Sequence of chain 1.I:
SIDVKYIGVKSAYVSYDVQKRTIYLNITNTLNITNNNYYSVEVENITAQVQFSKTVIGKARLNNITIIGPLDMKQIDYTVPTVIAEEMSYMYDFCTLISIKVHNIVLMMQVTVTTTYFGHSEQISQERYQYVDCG

Sequence of chain 1.A:
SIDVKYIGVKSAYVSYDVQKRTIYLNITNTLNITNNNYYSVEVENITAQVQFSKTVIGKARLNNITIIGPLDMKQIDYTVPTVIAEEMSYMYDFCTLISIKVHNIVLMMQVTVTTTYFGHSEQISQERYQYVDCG

Binding-site contacts:
Ligand atom C6 contacts residue NAG1 of chain 1.TA at 4.5 Å.
Ligand atom C1 contacts residue ASN145 of chain 1.A at 3.8 Å.
Ligand atom C5 contacts residue NAG1 of chain 1.N at 4.5 Å.
Ligand atom O7 contacts residue ASN145 of chain 1.E at 3.2 Å (h-bond).
Ligand atom O5 contacts residue NAG1 of chain 1.TA at 4.4 Å.
Ligand atom C4 contacts residue ASN145 of chain 1.E at 4.3 Å.
Ligand atom O7 contacts residue NAG1 of chain 1.TA at 3.3 Å.
Ligand atom O3 contacts residue NAG1 of chain 1.TA at 4.3 Å.
Ligand atom N2 contacts residue NAG1 of chain 1.N at 3.8 Å.
Ligand atom C4 contacts residue NAG1 of chain 1.TA at 4.5 Å.
Ligand atom C5 contacts residue ASN145 of chain 1.E at 3.7 Å.
Ligand atom C3 contacts residue NAG1 of chain 1.N at 4.4 Å.
Ligand atom C7 contacts residue NAG1 of chain 1.N at 3.9 Å.
Ligand atom C2 contacts residue ASN145 of chain 1.E at 2.5 Å.
Ligand atom C7 contacts residue ASN145 of chain 1.E at 3.4 Å.
Ligand atom C6 contacts residue LEU144 of chain 1.E at 4.3 Å (hydrophobic).
Ligand atom C8 contacts residue ASN145 of chain 1.E at 4.5 Å.
Ligand atom C8 contacts residue NAG1 of chain 1.N at 3.3 Å.
Ligand atom C1 contacts residue NAG1 of chain 1.N at 4.4 Å.
Ligand atom O5 contacts residue LEU144 of chain 1.E at 4.2 Å.
Ligand atom C7 contacts residue NAG1 of chain 1.TA at 4.2 Å.
Ligand atom N2 contacts residue ASN145 of chain 1.E at 2.9 Å (h-bond).
Ligand atom O5 contacts residue ASN145 of chain 1.E at 2.4 Å (h-bond).
Ligand atom C2 contacts residue NAG1 of chain 1.TA at 4.4 Å.
Ligand atom C1 contacts residue ASN145 of chain 1.E at 1.4 Å.
Ligand atom C3 contacts residue ASN145 of chain 1.E at 3.8 Å.
Ligand atom O7 contacts residue ASN145 of chain 1.I at 4.5 Å.

Sequence of chain 1.E:
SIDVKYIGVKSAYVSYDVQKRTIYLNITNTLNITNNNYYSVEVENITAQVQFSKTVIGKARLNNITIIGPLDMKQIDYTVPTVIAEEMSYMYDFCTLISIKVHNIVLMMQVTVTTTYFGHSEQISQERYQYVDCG

A small-molecule ligand and the protein it binds are described below.
Small molecule (SMILES): CC(=O)N[C@@H]1[C@@H](O)[C@H](O)[C@@H](CO)O[C@H]1O